Sequence of chain 1.A:
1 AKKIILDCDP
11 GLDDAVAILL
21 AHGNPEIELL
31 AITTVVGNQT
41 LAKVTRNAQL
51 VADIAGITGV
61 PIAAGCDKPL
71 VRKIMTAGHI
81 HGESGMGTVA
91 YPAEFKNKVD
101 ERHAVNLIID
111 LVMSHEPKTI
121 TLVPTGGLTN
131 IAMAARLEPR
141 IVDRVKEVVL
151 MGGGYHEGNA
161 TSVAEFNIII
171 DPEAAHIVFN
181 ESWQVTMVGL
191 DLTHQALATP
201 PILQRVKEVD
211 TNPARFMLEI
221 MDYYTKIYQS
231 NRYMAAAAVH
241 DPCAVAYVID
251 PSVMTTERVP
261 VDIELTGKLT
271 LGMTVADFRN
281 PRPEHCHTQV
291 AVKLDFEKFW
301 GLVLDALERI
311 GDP

A small-molecule ligand and the protein it binds are described below.
Small molecule (SMILES): Nc1ccc([C@@H]2N[C@H](CO)[C@@H](O)[C@H]2O)cc1

Binding-site contacts:
Ligand atom C6 contacts residue TYR228 of chain 1.A at 3.9 Å (hydrophobic).
Ligand atom C3' contacts residue MET151 of chain 1.A at 3.7 Å (hydrophobic).
Ligand atom C2 contacts residue ASN38 of chain 1.A at 3.6 Å.
Ligand atom C4' contacts residue MET151 of chain 1.A at 3.6 Å (hydrophobic).
Ligand atom C2' contacts residue CA1 of chain 1.E at 3.5 Å.
Ligand atom C5' contacts residue MET151 of chain 1.A at 3.8 Å (hydrophobic).
Ligand atom O5' contacts residue ASN159 of chain 1.A at 3.0 Å (h-bond).
Ligand atom N5 contacts residue ILE80 of chain 1.A at 3.1 Å.
Ligand atom C2 contacts residue HIS81 of chain 1.A at 3.7 Å.
Ligand atom O3' contacts residue CA1 of chain 1.E at 2.5 Å.
Ligand atom C5 contacts residue ILE80 of chain 1.A at 3.7 Å (hydrophobic).
Ligand atom C5' contacts residue GLU165 of chain 1.A at 3.2 Å.
Ligand atom C6 contacts residue ILE80 of chain 1.A at 3.8 Å (hydrophobic).
Ligand atom O2' contacts residue ASP14 of chain 1.A at 3.3 Å (salt-bridge).
Ligand atom C4' contacts residue GLU165 of chain 1.A at 3.3 Å.
Ligand atom O2' contacts residue ASP241 of chain 1.A at 3.3 Å (salt-bridge).
Ligand atom N5 contacts residue ARG232 of chain 1.A at 3.7 Å.
Ligand atom C3' contacts residue ASP13 of chain 1.A at 3.5 Å.
Ligand atom O2' contacts residue ASN38 of chain 1.A at 3.1 Å (h-bond).
Ligand atom N4' contacts residue PHE166 of chain 1.A at 3.9 Å.
Ligand atom C3 contacts residue ASN38 of chain 1.A at 3.3 Å.
Ligand atom O3' contacts residue ASN167 of chain 1.A at 3.3 Å (h-bond).
Ligand atom C1' contacts residue ASN38 of chain 1.A at 3.5 Å.
Ligand atom C4' contacts residue ASN167 of chain 1.A at 3.4 Å.
Ligand atom N4' contacts residue ASN167 of chain 1.A at 2.9 Å (h-bond).
Ligand atom O5' contacts residue GLU165 of chain 1.A at 2.5 Å (salt-bridge).
Ligand atom C3 contacts residue HIS81 of chain 1.A at 3.8 Å.
Ligand atom O2' contacts residue ASP13 of chain 1.A at 2.8 Å (salt-bridge).
Ligand atom C3' contacts residue ASP241 of chain 1.A at 3.4 Å.
Ligand atom C2' contacts residue ASP13 of chain 1.A at 3.3 Å.
Ligand atom C3' contacts residue CA1 of chain 1.E at 3.5 Å.
Ligand atom C3 contacts residue PHE166 of chain 1.A at 3.9 Å (hydrophobic).
Ligand atom N4' contacts residue GLU165 of chain 1.A at 3.6 Å (salt-bridge).
Ligand atom C5' contacts residue HIS240 of chain 1.A at 3.8 Å.
Ligand atom O3' contacts residue MET151 of chain 1.A at 3.8 Å.
Ligand atom O3' contacts residue THR125 of chain 1.A at 2.9 Å (h-bond).
Ligand atom O3' contacts residue ASP13 of chain 1.A at 3.9 Å.
Ligand atom C1 contacts residue HIS81 of chain 1.A at 3.8 Å.
Ligand atom O2' contacts residue CA1 of chain 1.E at 2.5 Å.
Ligand atom O3' contacts residue ASP241 of chain 1.A at 2.6 Å (salt-bridge).